Sequence of chain 1.A:
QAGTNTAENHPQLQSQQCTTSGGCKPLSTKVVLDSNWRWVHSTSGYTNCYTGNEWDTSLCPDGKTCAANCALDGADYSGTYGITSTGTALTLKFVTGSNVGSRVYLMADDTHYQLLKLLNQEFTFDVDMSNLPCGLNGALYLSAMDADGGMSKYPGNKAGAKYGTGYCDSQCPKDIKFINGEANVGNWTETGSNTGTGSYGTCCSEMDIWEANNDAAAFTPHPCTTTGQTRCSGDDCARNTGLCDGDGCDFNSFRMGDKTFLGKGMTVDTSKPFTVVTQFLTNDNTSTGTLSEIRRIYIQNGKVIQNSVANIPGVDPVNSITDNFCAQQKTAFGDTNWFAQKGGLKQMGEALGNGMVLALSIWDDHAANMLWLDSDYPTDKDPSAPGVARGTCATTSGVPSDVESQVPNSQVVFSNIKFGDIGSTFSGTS

This small molecule binds to this protein.
Small molecule (SMILES): CC(=O)N[C@@H]1[C@@H](O)[C@H](O)[C@@H](CO)O[C@H]1O

Binding-site contacts:
Ligand atom C5 contacts residue ASN286 of chain 1.A at 3.5 Å.
Ligand atom C3 contacts residue ASN286 of chain 1.A at 3.7 Å.
Ligand atom O6 contacts residue ARG296 of chain 1.A at 2.9 Å (salt-bridge).
Ligand atom O5 contacts residue ASN286 of chain 1.A at 2.3 Å (h-bond).
Ligand atom N2 contacts residue ASN286 of chain 1.A at 3.0 Å (h-bond).
Ligand atom O7 contacts residue ASN286 of chain 1.A at 3.4 Å (h-bond).
Ligand atom C1 contacts residue ASN286 of chain 1.A at 1.4 Å.
Ligand atom O6 contacts residue LEU282 of chain 1.A at 3.7 Å.
Ligand atom C7 contacts residue ASN286 of chain 1.A at 3.5 Å.
Ligand atom C6 contacts residue ARG296 of chain 1.A at 4.2 Å.
Ligand atom C2 contacts residue ASN286 of chain 1.A at 2.4 Å.
Ligand atom C4 contacts residue ASN286 of chain 1.A at 4.1 Å.